Sequence of chain 1.B:
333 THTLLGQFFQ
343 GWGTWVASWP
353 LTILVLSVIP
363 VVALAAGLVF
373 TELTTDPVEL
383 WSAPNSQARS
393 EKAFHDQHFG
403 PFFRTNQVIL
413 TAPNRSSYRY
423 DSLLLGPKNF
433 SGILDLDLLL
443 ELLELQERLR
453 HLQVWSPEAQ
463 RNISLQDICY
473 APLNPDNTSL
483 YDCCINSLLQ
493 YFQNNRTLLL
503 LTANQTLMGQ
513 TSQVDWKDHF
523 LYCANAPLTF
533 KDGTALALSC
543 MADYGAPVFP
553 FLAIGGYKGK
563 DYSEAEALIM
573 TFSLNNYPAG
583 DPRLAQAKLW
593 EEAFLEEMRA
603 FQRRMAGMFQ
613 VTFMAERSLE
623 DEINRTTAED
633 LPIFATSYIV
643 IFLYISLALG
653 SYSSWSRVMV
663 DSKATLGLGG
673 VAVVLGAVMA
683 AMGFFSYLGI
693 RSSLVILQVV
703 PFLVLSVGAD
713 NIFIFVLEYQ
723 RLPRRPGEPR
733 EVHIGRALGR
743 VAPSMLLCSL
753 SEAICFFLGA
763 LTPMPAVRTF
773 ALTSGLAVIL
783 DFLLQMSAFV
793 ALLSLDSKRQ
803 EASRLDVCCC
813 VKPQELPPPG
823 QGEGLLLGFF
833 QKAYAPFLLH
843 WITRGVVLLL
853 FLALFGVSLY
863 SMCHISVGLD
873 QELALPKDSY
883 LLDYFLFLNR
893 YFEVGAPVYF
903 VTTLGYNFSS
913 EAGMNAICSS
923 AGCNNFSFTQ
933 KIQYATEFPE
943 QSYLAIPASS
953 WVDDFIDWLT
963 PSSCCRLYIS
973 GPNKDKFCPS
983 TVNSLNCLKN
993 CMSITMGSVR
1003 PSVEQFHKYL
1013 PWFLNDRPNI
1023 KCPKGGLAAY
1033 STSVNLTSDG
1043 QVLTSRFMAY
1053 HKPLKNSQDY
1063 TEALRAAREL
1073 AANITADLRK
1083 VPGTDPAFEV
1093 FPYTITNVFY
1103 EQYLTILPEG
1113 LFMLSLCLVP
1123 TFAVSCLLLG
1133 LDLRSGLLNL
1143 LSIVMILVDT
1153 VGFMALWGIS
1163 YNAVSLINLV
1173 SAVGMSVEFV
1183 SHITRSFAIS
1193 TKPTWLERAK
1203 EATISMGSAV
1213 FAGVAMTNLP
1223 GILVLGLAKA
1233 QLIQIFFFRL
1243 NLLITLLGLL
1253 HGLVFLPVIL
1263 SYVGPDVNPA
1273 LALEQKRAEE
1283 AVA

A small-molecule ligand and the protein it binds are described below.
Small molecule (SMILES): CC(C)CCC[C@@H](C)[C@H]1CC[C@H]2[C@@H]3CC=C4C[C@@H](O)CC[C@]4(C)[C@H]3CC[C@]12C

Binding-site contacts:
Ligand atom C25 contacts residue PHE1239 of chain 1.B at 4.1 Å (hydrophobic).
Ligand atom C23 contacts residue VAL697 of chain 1.B at 3.5 Å (hydrophobic).
Ligand atom C26 contacts residue PHE772 of chain 1.B at 3.5 Å (hydrophobic).
Ligand atom C20 contacts residue LEU1234 of chain 1.B at 3.7 Å (hydrophobic).
Ligand atom C27 contacts residue VAL769 of chain 1.B at 3.9 Å (hydrophobic).
Ligand atom C24 contacts residue PHE1239 of chain 1.B at 3.6 Å (hydrophobic).
Ligand atom C12 contacts residue LEU1234 of chain 1.B at 3.6 Å (hydrophobic).
Ligand atom C7 contacts residue TRP383 of chain 1.B at 3.3 Å (hydrophobic).
Ligand atom C8 contacts residue TRP383 of chain 1.B at 3.8 Å (hydrophobic).
Ligand atom C4 contacts residue LEU621 of chain 1.B at 3.5 Å (hydrophobic).
Ligand atom C2 contacts residue GLN873 of chain 1.B at 3.5 Å.
Ligand atom C1 contacts residue ALA876 of chain 1.B at 3.8 Å (hydrophobic).
Ligand atom C3 contacts residue GLN873 of chain 1.B at 3.7 Å.
Ligand atom C21 contacts residue LEU1234 of chain 1.B at 2.6 Å (hydrophobic).
Ligand atom C27 contacts residue PHE772 of chain 1.B at 3.4 Å (hydrophobic).
Ligand atom C26 contacts residue VAL701 of chain 1.B at 3.4 Å (hydrophobic).
Ligand atom C11 contacts residue ALA876 of chain 1.B at 3.6 Å (hydrophobic).
Ligand atom O1 contacts residue GLN873 of chain 1.B at 3.4 Å (h-bond).
Ligand atom C16 contacts residue ALA768 of chain 1.B at 3.8 Å (hydrophobic).
Ligand atom C6 contacts residue PRO379 of chain 1.B at 3.6 Å (hydrophobic).
Ligand atom C5 contacts residue PRO379 of chain 1.B at 4.1 Å (hydrophobic).
Ligand atom C18 contacts residue TRP383 of chain 1.B at 3.3 Å (hydrophobic).
Ligand atom C16 contacts residue LEU382 of chain 1.B at 4.1 Å (hydrophobic).
Ligand atom C19 contacts residue TRP383 of chain 1.B at 3.1 Å (hydrophobic).
Ligand atom C25 contacts residue PHE772 of chain 1.B at 4.1 Å (hydrophobic).
Ligand atom C27 contacts residue PHE1239 of chain 1.B at 3.7 Å (hydrophobic).
Ligand atom O1 contacts residue PHE1101 of chain 1.B at 3.1 Å.
Ligand atom C6 contacts residue TRP383 of chain 1.B at 3.4 Å (hydrophobic).
Ligand atom C26 contacts residue ILE698 of chain 1.B at 3.6 Å (hydrophobic).
Ligand atom C9 contacts residue ALA876 of chain 1.B at 4.0 Å (hydrophobic).
Ligand atom C17 contacts residue LEU1234 of chain 1.B at 3.9 Å (hydrophobic).
Ligand atom C3 contacts residue LEU621 of chain 1.B at 3.7 Å (hydrophobic).
Ligand atom C26 contacts residue VAL697 of chain 1.B at 3.6 Å (hydrophobic).
Ligand atom C24 contacts residue VAL697 of chain 1.B at 4.1 Å (hydrophobic).
Ligand atom C4 contacts residue PRO379 of chain 1.B at 3.8 Å (hydrophobic).
Ligand atom C12 contacts residue ALA876 of chain 1.B at 4.0 Å (hydrophobic).
Ligand atom C7 contacts residue PRO379 of chain 1.B at 3.8 Å (hydrophobic).
Ligand atom C15 contacts residue LEU382 of chain 1.B at 3.5 Å (hydrophobic).
Ligand atom C21 contacts residue VAL1166 of chain 1.B at 4.0 Å (hydrophobic).
Ligand atom C23 contacts residue LEU1234 of chain 1.B at 3.9 Å (hydrophobic).